Sequence of chain 1.A:
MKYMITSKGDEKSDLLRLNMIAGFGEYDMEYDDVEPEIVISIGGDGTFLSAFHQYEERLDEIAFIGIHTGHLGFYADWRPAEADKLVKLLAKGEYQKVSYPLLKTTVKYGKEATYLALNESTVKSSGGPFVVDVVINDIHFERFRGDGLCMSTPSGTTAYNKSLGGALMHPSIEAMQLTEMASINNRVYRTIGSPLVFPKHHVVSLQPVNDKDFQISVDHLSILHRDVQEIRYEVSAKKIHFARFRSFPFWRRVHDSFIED

Binding-site contacts:
Ligand atom N08 contacts residue ASN122 of chain 1.A at 3.0 Å (h-bond).
Ligand atom C04 contacts residue THR161 of chain 1.A at 3.9 Å.
Ligand atom N05 contacts residue PHE74 of chain 1.A at 4.3 Å.
Ligand atom N01 contacts residue TYR75 of chain 1.A at 3.9 Å.
Ligand atom N01 contacts residue THR161 of chain 1.A at 3.2 Å (h-bond).
Ligand atom C02 contacts residue ASP45 of chain 1.A at 4.2 Å.
Ligand atom N01 contacts residue SER158 of chain 1.A at 3.4 Å (h-bond).
Ligand atom C06 contacts residue ASP45 of chain 1.A at 3.8 Å.
Ligand atom BR1 contacts residue ASP45 of chain 1.A at 4.2 Å.
Ligand atom BR2 contacts residue GLY46 of chain 1.A at 3.4 Å.
Ligand atom C13 contacts residue ASP45 of chain 1.A at 3.7 Å.
Ligand atom BR2 contacts residue GLY44 of chain 1.A at 3.8 Å.
Ligand atom C02 contacts residue PHE74 of chain 1.A at 4.2 Å (hydrophobic).
Ligand atom N03 contacts residue THR161 of chain 1.A at 3.0 Å (h-bond).
Ligand atom BR1 contacts residue GLY46 of chain 1.A at 4.0 Å.
Ligand atom N03 contacts residue PHE74 of chain 1.A at 3.2 Å.
Ligand atom C07 contacts residue ASP45 of chain 1.A at 4.0 Å.
Ligand atom C02 contacts residue ALA162 of chain 1.A at 3.5 Å (hydrophobic).
Ligand atom C14 contacts residue HIS71 of chain 1.A at 4.3 Å.
Ligand atom C04 contacts residue PHE74 of chain 1.A at 3.3 Å (hydrophobic).
Ligand atom BR1 contacts residue LEU49 of chain 1.A at 3.5 Å.
Ligand atom N11 contacts residue ASP45 of chain 1.A at 3.9 Å.
Ligand atom BR1 contacts residue ASN122 of chain 1.A at 3.8 Å.
Ligand atom N01 contacts residue GLY159 of chain 1.A at 4.2 Å.
Ligand atom C09 contacts residue ASN122 of chain 1.A at 3.7 Å.
Ligand atom N03 contacts residue ASP45 of chain 1.A at 4.3 Å.
Ligand atom BR2 contacts residue ASP45 of chain 1.A at 3.8 Å.
Ligand atom C13 contacts residue GLY46 of chain 1.A at 3.7 Å.
Ligand atom N01 contacts residue ASN122 of chain 1.A at 3.4 Å (h-bond).
Ligand atom C02 contacts residue ASN122 of chain 1.A at 4.3 Å.
Ligand atom C07 contacts residue ALA162 of chain 1.A at 3.7 Å (hydrophobic).
Ligand atom C02 contacts residue THR161 of chain 1.A at 3.6 Å.
Ligand atom N05 contacts residue ASP45 of chain 1.A at 3.9 Å.
Ligand atom N08 contacts residue ASP45 of chain 1.A at 4.1 Å.
Ligand atom N08 contacts residue ALA162 of chain 1.A at 4.0 Å.
Ligand atom C04 contacts residue ASP45 of chain 1.A at 4.1 Å.
Ligand atom C09 contacts residue ASP45 of chain 1.A at 3.8 Å.
Ligand atom N01 contacts residue ALA162 of chain 1.A at 3.5 Å.
Ligand atom N03 contacts residue ALA162 of chain 1.A at 3.9 Å.
Ligand atom C07 contacts residue ASN122 of chain 1.A at 4.2 Å.

A protein and the small-molecule ligand that binds it are described below.
Small molecule (SMILES): Nc1ncnc2c1nc(Br)n2CCCCBr